This protein binds this small molecule.
Small molecule (SMILES): CC(=O)N[C@@H]1[C@@H](O)[C@H](O)[C@@H](CO)O[C@H]1O

Binding-site contacts:
Ligand atom C3 contacts residue ASN709 of chain 1.G at 3.8 Å.
Ligand atom O7 contacts residue SER708 of chain 1.G at 4.3 Å.
Ligand atom C8 contacts residue SER708 of chain 1.G at 3.9 Å.
Ligand atom C6 contacts residue ILE1130 of chain 1.G at 4.1 Å (hydrophobic).
Ligand atom C2 contacts residue ASN709 of chain 1.G at 2.5 Å.
Ligand atom N2 contacts residue ASN709 of chain 1.G at 3.0 Å (h-bond).
Ligand atom C7 contacts residue ASP796 of chain 1.A at 3.1 Å.
Ligand atom O5 contacts residue ASN709 of chain 1.G at 2.4 Å (h-bond).
Ligand atom C7 contacts residue ASN709 of chain 1.G at 3.4 Å.
Ligand atom C1 contacts residue ASN709 of chain 1.G at 1.4 Å.
Ligand atom C8 contacts residue ASP796 of chain 1.A at 4.5 Å.
Ligand atom C7 contacts residue SER708 of chain 1.G at 4.4 Å.
Ligand atom C5 contacts residue ASN709 of chain 1.G at 3.6 Å.
Ligand atom O6 contacts residue ILE1130 of chain 1.G at 3.5 Å.
Ligand atom C8 contacts residue ASN709 of chain 1.G at 3.3 Å.
Ligand atom C4 contacts residue ASN709 of chain 1.G at 4.3 Å.
Ligand atom O7 contacts residue ASN709 of chain 1.G at 4.3 Å.
Ligand atom O7 contacts residue ASP796 of chain 1.A at 2.9 Å (salt-bridge).
Ligand atom C1 contacts residue ASP796 of chain 1.A at 3.9 Å.
Ligand atom C2 contacts residue ASP796 of chain 1.A at 3.8 Å.
Ligand atom N2 contacts residue ASP796 of chain 1.A at 2.7 Å (salt-bridge).

Sequence of chain 1.A:
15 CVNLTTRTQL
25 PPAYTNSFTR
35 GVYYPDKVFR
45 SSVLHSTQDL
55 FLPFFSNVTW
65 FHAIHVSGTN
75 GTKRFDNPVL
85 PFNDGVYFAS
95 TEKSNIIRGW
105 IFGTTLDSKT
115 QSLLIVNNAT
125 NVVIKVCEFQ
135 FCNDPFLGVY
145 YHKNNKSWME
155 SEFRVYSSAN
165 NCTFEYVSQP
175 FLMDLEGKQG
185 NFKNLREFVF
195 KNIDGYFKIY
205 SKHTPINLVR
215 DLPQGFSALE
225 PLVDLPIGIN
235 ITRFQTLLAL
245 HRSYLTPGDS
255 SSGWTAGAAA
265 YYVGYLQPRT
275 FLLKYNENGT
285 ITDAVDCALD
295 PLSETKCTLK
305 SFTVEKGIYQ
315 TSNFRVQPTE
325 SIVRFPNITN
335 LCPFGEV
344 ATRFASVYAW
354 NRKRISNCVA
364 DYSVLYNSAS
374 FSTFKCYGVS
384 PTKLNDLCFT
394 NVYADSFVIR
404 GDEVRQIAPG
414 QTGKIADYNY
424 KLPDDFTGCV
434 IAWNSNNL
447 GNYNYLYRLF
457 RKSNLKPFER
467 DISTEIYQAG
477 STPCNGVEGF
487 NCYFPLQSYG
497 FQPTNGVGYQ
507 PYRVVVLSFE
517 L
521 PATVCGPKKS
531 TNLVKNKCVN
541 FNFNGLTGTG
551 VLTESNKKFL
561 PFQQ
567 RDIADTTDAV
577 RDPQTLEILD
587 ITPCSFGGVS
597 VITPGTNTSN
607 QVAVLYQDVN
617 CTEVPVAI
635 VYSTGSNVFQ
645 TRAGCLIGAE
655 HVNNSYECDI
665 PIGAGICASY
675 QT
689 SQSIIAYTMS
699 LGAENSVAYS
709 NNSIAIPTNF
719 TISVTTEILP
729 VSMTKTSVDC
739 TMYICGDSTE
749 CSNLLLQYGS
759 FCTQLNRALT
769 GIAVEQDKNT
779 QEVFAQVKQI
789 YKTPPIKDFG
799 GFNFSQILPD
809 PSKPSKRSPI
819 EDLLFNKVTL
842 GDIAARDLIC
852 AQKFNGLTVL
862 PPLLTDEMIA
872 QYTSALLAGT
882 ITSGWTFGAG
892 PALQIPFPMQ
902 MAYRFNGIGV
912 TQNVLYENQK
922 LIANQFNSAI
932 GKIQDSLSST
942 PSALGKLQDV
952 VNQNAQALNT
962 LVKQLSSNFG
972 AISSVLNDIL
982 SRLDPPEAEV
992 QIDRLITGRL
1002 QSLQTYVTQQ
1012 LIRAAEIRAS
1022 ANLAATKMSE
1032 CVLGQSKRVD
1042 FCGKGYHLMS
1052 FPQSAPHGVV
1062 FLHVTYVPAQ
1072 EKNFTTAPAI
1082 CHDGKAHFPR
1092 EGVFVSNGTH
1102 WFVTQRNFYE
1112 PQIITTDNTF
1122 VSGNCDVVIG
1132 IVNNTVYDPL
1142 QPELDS

Sequence of chain 1.G:
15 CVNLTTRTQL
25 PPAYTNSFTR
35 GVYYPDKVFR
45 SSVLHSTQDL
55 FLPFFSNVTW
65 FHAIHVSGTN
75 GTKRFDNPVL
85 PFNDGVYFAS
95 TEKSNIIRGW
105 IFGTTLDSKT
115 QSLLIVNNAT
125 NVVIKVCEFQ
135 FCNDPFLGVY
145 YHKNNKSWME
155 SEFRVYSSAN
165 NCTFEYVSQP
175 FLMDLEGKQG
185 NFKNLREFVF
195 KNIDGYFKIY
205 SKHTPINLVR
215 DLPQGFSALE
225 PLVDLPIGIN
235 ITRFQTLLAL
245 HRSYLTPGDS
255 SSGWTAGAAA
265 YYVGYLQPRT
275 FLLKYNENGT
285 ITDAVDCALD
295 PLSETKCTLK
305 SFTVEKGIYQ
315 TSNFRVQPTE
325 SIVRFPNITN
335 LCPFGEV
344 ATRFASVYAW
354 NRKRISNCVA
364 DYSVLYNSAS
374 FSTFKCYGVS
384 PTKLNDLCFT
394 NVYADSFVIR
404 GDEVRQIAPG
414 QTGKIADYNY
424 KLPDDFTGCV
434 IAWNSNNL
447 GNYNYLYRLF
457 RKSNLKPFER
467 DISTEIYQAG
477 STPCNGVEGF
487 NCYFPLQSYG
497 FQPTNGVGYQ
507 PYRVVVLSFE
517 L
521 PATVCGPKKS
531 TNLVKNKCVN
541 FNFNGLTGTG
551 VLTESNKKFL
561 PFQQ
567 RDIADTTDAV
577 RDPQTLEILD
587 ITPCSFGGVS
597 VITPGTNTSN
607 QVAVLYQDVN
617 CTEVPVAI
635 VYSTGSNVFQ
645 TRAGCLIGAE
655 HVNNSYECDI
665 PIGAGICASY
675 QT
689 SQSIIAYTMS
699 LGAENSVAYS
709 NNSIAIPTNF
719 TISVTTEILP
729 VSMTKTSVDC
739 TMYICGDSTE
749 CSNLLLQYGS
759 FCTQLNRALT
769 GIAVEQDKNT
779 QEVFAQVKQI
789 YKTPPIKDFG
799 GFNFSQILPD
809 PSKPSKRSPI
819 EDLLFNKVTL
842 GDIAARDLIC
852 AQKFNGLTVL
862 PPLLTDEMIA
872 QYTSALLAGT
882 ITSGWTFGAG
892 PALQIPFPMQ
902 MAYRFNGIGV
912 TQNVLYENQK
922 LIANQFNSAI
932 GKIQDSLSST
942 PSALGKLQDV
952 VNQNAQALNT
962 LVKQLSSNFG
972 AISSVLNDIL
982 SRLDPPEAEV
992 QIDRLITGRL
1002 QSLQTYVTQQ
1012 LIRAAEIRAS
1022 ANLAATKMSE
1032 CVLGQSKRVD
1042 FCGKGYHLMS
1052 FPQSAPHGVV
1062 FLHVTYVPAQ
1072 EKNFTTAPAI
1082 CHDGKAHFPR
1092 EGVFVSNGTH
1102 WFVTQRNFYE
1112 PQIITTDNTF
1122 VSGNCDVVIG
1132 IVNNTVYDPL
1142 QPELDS